Binding-site contacts:
Ligand atom C contacts residue GLY47 of chain 1.N at 3.6 Å.
Ligand atom CA contacts residue GLY47 of chain 1.N at 3.2 Å.
Ligand atom OE1 contacts residue ALA49 of chain 1.N at 3.7 Å.
Ligand atom CD contacts residue THR20 of chain 1.N at 3.6 Å.
Ligand atom OE2 contacts residue THR20 of chain 1.N at 2.9 Å (h-bond).
Ligand atom CG contacts residue THR20 of chain 1.N at 3.5 Å.
Ligand atom CB contacts residue GLY47 of chain 1.N at 3.5 Å.
Ligand atom O contacts residue THR20 of chain 1.N at 3.5 Å.
Ligand atom O contacts residue SER48 of chain 1.N at 3.8 Å.
Ligand atom C contacts residue THR21 of chain 1.N at 3.7 Å.
Ligand atom CD2 contacts residue THR22 of chain 1.N at 3.5 Å.
Ligand atom CA contacts residue LYS33 of chain 1.N at 3.9 Å.
Ligand atom OE1 contacts residue ARG45 of chain 1.N at 3.1 Å (salt-bridge).
Ligand atom O contacts residue SER129 of chain 1.N at 3.0 Å (h-bond).
Ligand atom CA contacts residue THR1 of chain 1.N at 2.4 Å.
Ligand atom O contacts residue THR1 of chain 1.N at 2.1 Å (h-bond).
Ligand atom O contacts residue SER46 of chain 1.N at 3.7 Å.
Ligand atom CB contacts residue THR1 of chain 1.N at 2.7 Å.
Ligand atom OE2 contacts residue THR31 of chain 1.N at 3.4 Å.
Ligand atom CD1 contacts residue SER118 of chain 1.H at 3.8 Å.
Ligand atom C1 contacts residue THR1 of chain 1.N at 2.4 Å.
Ligand atom CD contacts residue ALA49 of chain 1.N at 3.9 Å (hydrophobic).
Ligand atom N contacts residue THR1 of chain 1.N at 3.6 Å.
Ligand atom C contacts residue LYS33 of chain 1.N at 3.9 Å.
Ligand atom O contacts residue GLY47 of chain 1.N at 3.2 Å (h-bond).
Ligand atom N contacts residue GLY47 of chain 1.N at 3.0 Å (h-bond).
Ligand atom O contacts residue ALA49 of chain 1.N at 3.2 Å (h-bond).
Ligand atom CB contacts residue THR20 of chain 1.N at 3.6 Å.
Ligand atom C3 contacts residue SER168 of chain 1.N at 3.3 Å.
Ligand atom CB contacts residue LYS33 of chain 1.N at 3.7 Å.
Ligand atom CH3 contacts residue ASP116 of chain 1.H at 3.5 Å.
Ligand atom C3 contacts residue THR1 of chain 1.N at 2.4 Å.
Ligand atom CD1 contacts residue HIS114 of chain 1.H at 3.5 Å.
Ligand atom N contacts residue THR21 of chain 1.N at 3.0 Å (h-bond).
Ligand atom C1 contacts residue SER129 of chain 1.N at 3.5 Å.
Ligand atom CA contacts residue THR21 of chain 1.N at 3.5 Å.
Ligand atom O contacts residue THR21 of chain 1.N at 2.9 Å (h-bond).
Ligand atom C contacts residue THR1 of chain 1.N at 1.4 Å.
Ligand atom C2 contacts residue THR1 of chain 1.N at 1.5 Å.
Ligand atom O contacts residue THR1 of chain 1.N at 2.5 Å (h-bond).

Sequence of chain 1.N:
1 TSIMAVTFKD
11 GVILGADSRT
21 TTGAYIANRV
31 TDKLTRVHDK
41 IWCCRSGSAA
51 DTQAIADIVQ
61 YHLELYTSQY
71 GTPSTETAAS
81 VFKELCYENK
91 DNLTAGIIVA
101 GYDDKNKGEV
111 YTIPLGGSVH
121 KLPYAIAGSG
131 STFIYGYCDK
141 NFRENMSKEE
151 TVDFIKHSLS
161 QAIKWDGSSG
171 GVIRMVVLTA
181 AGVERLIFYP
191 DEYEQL

Sequence of chain 1.H:
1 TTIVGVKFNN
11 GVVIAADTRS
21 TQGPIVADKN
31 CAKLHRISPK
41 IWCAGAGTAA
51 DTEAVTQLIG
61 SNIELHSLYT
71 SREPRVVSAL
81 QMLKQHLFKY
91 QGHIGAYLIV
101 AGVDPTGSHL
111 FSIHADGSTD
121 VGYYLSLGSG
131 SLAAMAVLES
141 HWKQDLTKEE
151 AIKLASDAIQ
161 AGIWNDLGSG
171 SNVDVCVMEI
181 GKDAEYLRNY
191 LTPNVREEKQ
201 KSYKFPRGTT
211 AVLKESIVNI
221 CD

This protein binds this small molecule.
Small molecule (SMILES): CC(=O)N[C@@H](CC(C)C)C(=O)N[C@@H](C)C(=O)N[C@@H](CCC(=O)O)[C@@H](O)[C@H](C)CO